Binding-site contacts:
Ligand atom O5 contacts residue SER326 of chain 1.A at 4.0 Å.
Ligand atom C3 contacts residue ASN331 of chain 1.A at 3.9 Å.
Ligand atom C7 contacts residue ASN331 of chain 1.A at 2.8 Å.
Ligand atom O7 contacts residue ASN328 of chain 1.A at 2.7 Å (h-bond).
Ligand atom N2 contacts residue ASN328 of chain 1.A at 3.0 Å (h-bond).
Ligand atom C1 contacts residue THR330 of chain 1.A at 4.0 Å.
Ligand atom O6 contacts residue THR358 of chain 1.A at 3.6 Å.
Ligand atom C2 contacts residue ASN328 of chain 1.A at 2.5 Å.
Ligand atom C4 contacts residue THR330 of chain 1.A at 3.7 Å.
Ligand atom C3 contacts residue ASN328 of chain 1.A at 3.8 Å.
Ligand atom C8 contacts residue SER324 of chain 1.A at 3.9 Å.
Ligand atom C1 contacts residue SER326 of chain 1.A at 3.4 Å.
Ligand atom C7 contacts residue ILE332 of chain 1.A at 4.0 Å (hydrophobic).
Ligand atom C5 contacts residue SER324 of chain 1.A at 3.7 Å.
Ligand atom C2 contacts residue ASN331 of chain 1.A at 3.3 Å.
Ligand atom C5 contacts residue THR360 of chain 1.A at 4.1 Å.
Ligand atom C1 contacts residue ASN328 of chain 1.A at 1.5 Å.
Ligand atom C7 contacts residue SER326 of chain 1.A at 3.9 Å.
Ligand atom C7 contacts residue ASN328 of chain 1.A at 2.9 Å.
Ligand atom C2 contacts residue THR330 of chain 1.A at 3.5 Å.
Ligand atom O5 contacts residue THR330 of chain 1.A at 4.0 Å.
Ligand atom N2 contacts residue ASN331 of chain 1.A at 2.9 Å.
Ligand atom O7 contacts residue ILE332 of chain 1.A at 3.0 Å (h-bond).
Ligand atom C8 contacts residue ASN331 of chain 1.A at 4.0 Å.
Ligand atom O5 contacts residue ASN328 of chain 1.A at 2.4 Å (h-bond).
Ligand atom C8 contacts residue ILE316 of chain 1.A at 3.2 Å (hydrophobic).
Ligand atom C5 contacts residue ASN328 of chain 1.A at 3.7 Å.
Ligand atom O3 contacts residue THR330 of chain 1.A at 3.7 Å.
Ligand atom O7 contacts residue ILE327 of chain 1.A at 3.9 Å.
Ligand atom C8 contacts residue ILE327 of chain 1.A at 3.6 Å (hydrophobic).
Ligand atom O3 contacts residue ASN331 of chain 1.A at 2.6 Å (h-bond).
Ligand atom C3 contacts residue SER324 of chain 1.A at 3.7 Å.
Ligand atom C6 contacts residue THR360 of chain 1.A at 3.6 Å.
Ligand atom C8 contacts residue SER326 of chain 1.A at 3.2 Å.
Ligand atom O7 contacts residue ASN331 of chain 1.A at 2.4 Å (h-bond).
Ligand atom C3 contacts residue THR330 of chain 1.A at 3.9 Å.
Ligand atom N2 contacts residue PHE321 of chain 1.A at 3.9 Å.
Ligand atom C6 contacts residue THR358 of chain 1.A at 3.7 Å.
Ligand atom C8 contacts residue ASN328 of chain 1.A at 3.6 Å.
Ligand atom O5 contacts residue THR360 of chain 1.A at 3.8 Å.

A small-molecule ligand and the protein it binds are described below.
Small molecule (SMILES): CC(=O)N[C@@H]1[C@@H](O)[C@H](O)[C@@H](CO)O[C@H]1O

Sequence of chain 1.A:
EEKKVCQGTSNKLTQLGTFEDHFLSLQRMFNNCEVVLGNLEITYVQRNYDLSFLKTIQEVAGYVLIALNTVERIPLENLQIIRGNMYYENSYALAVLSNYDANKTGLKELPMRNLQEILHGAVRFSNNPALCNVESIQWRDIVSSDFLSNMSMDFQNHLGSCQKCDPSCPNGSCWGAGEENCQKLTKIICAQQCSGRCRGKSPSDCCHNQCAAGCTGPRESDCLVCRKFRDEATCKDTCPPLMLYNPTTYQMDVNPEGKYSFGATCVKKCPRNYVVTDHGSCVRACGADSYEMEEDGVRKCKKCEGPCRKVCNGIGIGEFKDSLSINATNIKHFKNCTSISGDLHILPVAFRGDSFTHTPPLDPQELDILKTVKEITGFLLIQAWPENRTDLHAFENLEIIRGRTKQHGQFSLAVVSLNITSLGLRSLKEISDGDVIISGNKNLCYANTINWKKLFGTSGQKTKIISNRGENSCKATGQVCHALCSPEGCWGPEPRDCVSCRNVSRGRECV